Sequence of chain 1.B:
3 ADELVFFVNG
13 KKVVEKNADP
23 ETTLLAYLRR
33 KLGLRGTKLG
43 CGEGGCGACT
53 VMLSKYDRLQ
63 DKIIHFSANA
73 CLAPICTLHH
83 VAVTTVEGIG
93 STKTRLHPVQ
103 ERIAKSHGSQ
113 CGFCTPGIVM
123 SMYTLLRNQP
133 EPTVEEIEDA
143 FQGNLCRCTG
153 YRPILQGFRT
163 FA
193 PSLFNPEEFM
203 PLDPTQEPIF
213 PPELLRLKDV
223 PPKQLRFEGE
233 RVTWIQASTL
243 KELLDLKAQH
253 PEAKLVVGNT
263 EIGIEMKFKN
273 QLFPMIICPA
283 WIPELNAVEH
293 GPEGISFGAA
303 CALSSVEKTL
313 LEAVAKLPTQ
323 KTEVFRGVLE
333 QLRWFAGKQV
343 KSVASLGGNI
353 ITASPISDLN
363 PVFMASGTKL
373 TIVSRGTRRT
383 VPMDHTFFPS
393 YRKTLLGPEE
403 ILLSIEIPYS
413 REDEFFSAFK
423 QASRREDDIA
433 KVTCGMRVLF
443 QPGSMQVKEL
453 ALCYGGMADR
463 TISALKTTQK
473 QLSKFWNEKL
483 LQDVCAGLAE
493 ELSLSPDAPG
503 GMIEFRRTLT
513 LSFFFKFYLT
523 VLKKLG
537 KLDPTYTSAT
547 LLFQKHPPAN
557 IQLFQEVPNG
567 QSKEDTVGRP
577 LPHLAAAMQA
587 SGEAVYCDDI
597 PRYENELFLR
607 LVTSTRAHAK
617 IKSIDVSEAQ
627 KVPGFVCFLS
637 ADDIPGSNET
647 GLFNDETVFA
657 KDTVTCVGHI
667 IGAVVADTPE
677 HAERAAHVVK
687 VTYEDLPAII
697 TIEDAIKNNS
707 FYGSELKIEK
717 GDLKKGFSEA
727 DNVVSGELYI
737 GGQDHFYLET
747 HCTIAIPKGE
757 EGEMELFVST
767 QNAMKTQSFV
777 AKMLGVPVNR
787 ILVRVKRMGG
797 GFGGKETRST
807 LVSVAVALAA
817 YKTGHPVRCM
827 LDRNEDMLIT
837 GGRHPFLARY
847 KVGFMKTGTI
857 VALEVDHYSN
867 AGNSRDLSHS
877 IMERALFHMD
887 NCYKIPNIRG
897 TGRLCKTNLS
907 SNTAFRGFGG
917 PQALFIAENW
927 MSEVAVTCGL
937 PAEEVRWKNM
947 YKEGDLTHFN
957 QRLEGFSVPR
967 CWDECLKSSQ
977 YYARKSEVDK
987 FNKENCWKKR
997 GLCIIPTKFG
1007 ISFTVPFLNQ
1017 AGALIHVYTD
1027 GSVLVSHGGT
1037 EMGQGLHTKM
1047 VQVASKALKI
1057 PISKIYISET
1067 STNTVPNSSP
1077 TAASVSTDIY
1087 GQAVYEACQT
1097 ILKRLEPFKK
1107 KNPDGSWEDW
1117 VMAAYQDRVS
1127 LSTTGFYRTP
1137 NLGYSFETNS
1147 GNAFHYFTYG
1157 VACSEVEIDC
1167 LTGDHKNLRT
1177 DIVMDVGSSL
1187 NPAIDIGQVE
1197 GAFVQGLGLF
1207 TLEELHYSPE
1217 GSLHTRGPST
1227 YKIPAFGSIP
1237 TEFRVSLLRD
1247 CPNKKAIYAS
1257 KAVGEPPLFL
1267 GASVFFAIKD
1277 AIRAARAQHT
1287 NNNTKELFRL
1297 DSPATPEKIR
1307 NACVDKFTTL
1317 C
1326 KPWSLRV

A small-molecule ligand and the protein it binds are described below.
Small molecule (SMILES): O=c1nc2[nH][nH]cc-2c(=O)[nH]1

Binding-site contacts:
Ligand atom N9 contacts residue GLU1261 of chain 1.B at 2.5 Å (salt-bridge).
Ligand atom O6 contacts residue PHE1009 of chain 1.B at 3.6 Å.
Ligand atom N8 contacts residue ALA1078 of chain 1.B at 3.6 Å.
Ligand atom N8 contacts residue MTE1 of chain 1.Q at 3.5 Å (h-bond).
Ligand atom C6 contacts residue GLU802 of chain 1.B at 3.6 Å.
Ligand atom N3 contacts residue PHE914 of chain 1.B at 3.6 Å.
Ligand atom C5 contacts residue PHE914 of chain 1.B at 3.5 Å (hydrophobic).
Ligand atom C6 contacts residue PHE1009 of chain 1.B at 3.7 Å (hydrophobic).
Ligand atom O2 contacts residue ARG880 of chain 1.B at 2.9 Å (salt-bridge).
Ligand atom N9 contacts residue MTE1 of chain 1.Q at 3.9 Å.
Ligand atom C5 contacts residue GLU802 of chain 1.B at 3.8 Å.
Ligand atom N9 contacts residue MOW1 of chain 1.R at 3.2 Å.
Ligand atom O6 contacts residue GLU802 of chain 1.B at 2.6 Å (salt-bridge).
Ligand atom C5 contacts residue ALA1078 of chain 1.B at 3.9 Å (hydrophobic).
Ligand atom C4 contacts residue PHE914 of chain 1.B at 3.5 Å (hydrophobic).
Ligand atom N8 contacts residue GLU1261 of chain 1.B at 3.3 Å (salt-bridge).
Ligand atom N3 contacts residue ARG880 of chain 1.B at 3.4 Å (salt-bridge).
Ligand atom C7 contacts residue ALA1079 of chain 1.B at 3.6 Å (hydrophobic).
Ligand atom O2 contacts residue PHE1009 of chain 1.B at 3.6 Å.
Ligand atom C2 contacts residue ARG880 of chain 1.B at 3.6 Å.
Ligand atom N3 contacts residue ALA1079 of chain 1.B at 3.6 Å.
Ligand atom O6 contacts residue PHE914 of chain 1.B at 3.6 Å.
Ligand atom C7 contacts residue GLU802 of chain 1.B at 3.0 Å.
Ligand atom N1 contacts residue PHE1009 of chain 1.B at 3.6 Å.
Ligand atom C4 contacts residue GLU1261 of chain 1.B at 3.7 Å.
Ligand atom C7 contacts residue ALA1078 of chain 1.B at 3.2 Å (hydrophobic).
Ligand atom C7 contacts residue PHE914 of chain 1.B at 3.8 Å (hydrophobic).
Ligand atom C4 contacts residue ALA1079 of chain 1.B at 3.4 Å (hydrophobic).
Ligand atom C5 contacts residue ALA1079 of chain 1.B at 3.7 Å (hydrophobic).
Ligand atom C6 contacts residue PHE914 of chain 1.B at 3.5 Å (hydrophobic).
Ligand atom O2 contacts residue PHE914 of chain 1.B at 3.8 Å.
Ligand atom N9 contacts residue ALA1079 of chain 1.B at 3.3 Å (h-bond).
Ligand atom N8 contacts residue ALA1079 of chain 1.B at 3.3 Å (h-bond).
Ligand atom C7 contacts residue MOW1 of chain 1.R at 3.2 Å.
Ligand atom N8 contacts residue MOW1 of chain 1.R at 2.3 Å.
Ligand atom N1 contacts residue PHE914 of chain 1.B at 3.5 Å.
Ligand atom C2 contacts residue PHE914 of chain 1.B at 3.5 Å (hydrophobic).
Ligand atom O2 contacts residue SER1008 of chain 1.B at 3.8 Å.
Ligand atom O2 contacts residue THR1010 of chain 1.B at 3.1 Å (h-bond).
Ligand atom N9 contacts residue PHE914 of chain 1.B at 3.6 Å.